Binding-site contacts:
Ligand atom N2 contacts residue ASN618 of chain 1.B at 2.9 Å (h-bond).
Ligand atom O7 contacts residue LYS586 of chain 1.B at 3.9 Å.
Ligand atom O6 contacts residue VAL589 of chain 1.B at 3.7 Å.
Ligand atom C8 contacts residue LYS586 of chain 1.B at 3.6 Å.
Ligand atom C4 contacts residue ASN618 of chain 1.B at 4.2 Å.
Ligand atom C6 contacts residue VAL589 of chain 1.B at 4.2 Å (hydrophobic).
Ligand atom C2 contacts residue SER587 of chain 1.B at 4.2 Å.
Ligand atom O5 contacts residue ASN618 of chain 1.B at 2.4 Å (h-bond).
Ligand atom O7 contacts residue ASN618 of chain 1.B at 4.2 Å.
Ligand atom O7 contacts residue THR562 of chain 1.B at 3.8 Å.
Ligand atom O6 contacts residue LYS565 of chain 1.B at 4.4 Å.
Ligand atom N2 contacts residue SER587 of chain 1.B at 4.3 Å.
Ligand atom C5 contacts residue ASN618 of chain 1.B at 3.6 Å.
Ligand atom C3 contacts residue ASN618 of chain 1.B at 3.8 Å.
Ligand atom C1 contacts residue ASN618 of chain 1.B at 1.4 Å.
Ligand atom C2 contacts residue ASN618 of chain 1.B at 2.4 Å.
Ligand atom C7 contacts residue LYS586 of chain 1.B at 3.5 Å.
Ligand atom C1 contacts residue SER587 of chain 1.B at 3.9 Å.
Ligand atom N2 contacts residue LYS586 of chain 1.B at 3.9 Å.
Ligand atom C7 contacts residue ASN618 of chain 1.B at 3.7 Å.
Ligand atom O7 contacts residue SER587 of chain 1.B at 3.3 Å.
Ligand atom C7 contacts residue SER587 of chain 1.B at 3.8 Å.
Ligand atom O5 contacts residue VAL589 of chain 1.B at 3.6 Å.
Ligand atom O5 contacts residue SER587 of chain 1.B at 4.0 Å.

A protein and the small-molecule ligand that binds it are described below.
Small molecule (SMILES): CC(=O)N[C@@H]1[C@@H](O)[C@H](O)[C@@H](CO)O[C@H]1O

Sequence of chain 1.B:
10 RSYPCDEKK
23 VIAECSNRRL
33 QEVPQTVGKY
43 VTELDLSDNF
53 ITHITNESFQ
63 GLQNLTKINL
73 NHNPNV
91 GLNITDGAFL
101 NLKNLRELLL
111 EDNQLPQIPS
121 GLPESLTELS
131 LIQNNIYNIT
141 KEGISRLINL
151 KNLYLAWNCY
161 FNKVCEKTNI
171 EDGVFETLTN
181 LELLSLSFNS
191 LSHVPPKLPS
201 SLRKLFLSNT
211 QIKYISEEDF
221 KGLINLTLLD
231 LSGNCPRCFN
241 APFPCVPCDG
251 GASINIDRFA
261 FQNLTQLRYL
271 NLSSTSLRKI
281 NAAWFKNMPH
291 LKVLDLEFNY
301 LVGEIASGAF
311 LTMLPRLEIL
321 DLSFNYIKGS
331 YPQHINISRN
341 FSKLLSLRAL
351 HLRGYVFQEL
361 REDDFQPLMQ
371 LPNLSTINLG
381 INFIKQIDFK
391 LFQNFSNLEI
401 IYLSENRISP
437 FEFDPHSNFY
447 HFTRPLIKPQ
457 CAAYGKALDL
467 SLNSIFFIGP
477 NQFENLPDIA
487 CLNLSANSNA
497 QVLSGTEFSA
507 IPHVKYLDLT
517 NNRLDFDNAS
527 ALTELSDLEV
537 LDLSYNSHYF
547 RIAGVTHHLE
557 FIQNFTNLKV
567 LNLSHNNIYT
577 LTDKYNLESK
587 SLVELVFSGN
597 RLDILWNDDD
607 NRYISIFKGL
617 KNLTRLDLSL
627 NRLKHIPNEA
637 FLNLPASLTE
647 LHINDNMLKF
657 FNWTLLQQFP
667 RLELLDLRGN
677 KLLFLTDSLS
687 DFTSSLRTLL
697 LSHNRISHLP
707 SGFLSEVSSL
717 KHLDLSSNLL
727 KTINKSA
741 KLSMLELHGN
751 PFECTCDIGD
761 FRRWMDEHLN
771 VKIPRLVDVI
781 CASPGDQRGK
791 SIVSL